This protein binds this small molecule.
Small molecule (SMILES): CC(=O)N[C@H]1[C@H](O[C@H]2[C@H](O)[C@@H](NC(C)=O)CO[C@@H]2CO)O[C@H](CO)[C@@H](O)[C@@H]1O

Binding-site contacts:
Ligand atom O7 contacts residue ASN168 of chain 1.L at 3.3 Å (h-bond).
Ligand atom C4 contacts residue ASN168 of chain 1.L at 4.3 Å.
Ligand atom C7 contacts residue ASN168 of chain 1.L at 3.2 Å.
Ligand atom C3 contacts residue ASN168 of chain 1.L at 3.8 Å.
Ligand atom O6 contacts residue ASN168 of chain 1.L at 4.3 Å.
Ligand atom N2 contacts residue ASN168 of chain 1.L at 2.8 Å (h-bond).
Ligand atom C1 contacts residue ASN168 of chain 1.L at 1.4 Å.
Ligand atom O5 contacts residue ASN168 of chain 1.L at 2.5 Å (h-bond).
Ligand atom C8 contacts residue ASN168 of chain 1.L at 4.3 Å.
Ligand atom C2 contacts residue ASN168 of chain 1.L at 2.4 Å.
Ligand atom C5 contacts residue ASN168 of chain 1.L at 3.7 Å.
Ligand atom O6 contacts residue THR170 of chain 1.L at 4.3 Å.

Sequence of chain 1.L:
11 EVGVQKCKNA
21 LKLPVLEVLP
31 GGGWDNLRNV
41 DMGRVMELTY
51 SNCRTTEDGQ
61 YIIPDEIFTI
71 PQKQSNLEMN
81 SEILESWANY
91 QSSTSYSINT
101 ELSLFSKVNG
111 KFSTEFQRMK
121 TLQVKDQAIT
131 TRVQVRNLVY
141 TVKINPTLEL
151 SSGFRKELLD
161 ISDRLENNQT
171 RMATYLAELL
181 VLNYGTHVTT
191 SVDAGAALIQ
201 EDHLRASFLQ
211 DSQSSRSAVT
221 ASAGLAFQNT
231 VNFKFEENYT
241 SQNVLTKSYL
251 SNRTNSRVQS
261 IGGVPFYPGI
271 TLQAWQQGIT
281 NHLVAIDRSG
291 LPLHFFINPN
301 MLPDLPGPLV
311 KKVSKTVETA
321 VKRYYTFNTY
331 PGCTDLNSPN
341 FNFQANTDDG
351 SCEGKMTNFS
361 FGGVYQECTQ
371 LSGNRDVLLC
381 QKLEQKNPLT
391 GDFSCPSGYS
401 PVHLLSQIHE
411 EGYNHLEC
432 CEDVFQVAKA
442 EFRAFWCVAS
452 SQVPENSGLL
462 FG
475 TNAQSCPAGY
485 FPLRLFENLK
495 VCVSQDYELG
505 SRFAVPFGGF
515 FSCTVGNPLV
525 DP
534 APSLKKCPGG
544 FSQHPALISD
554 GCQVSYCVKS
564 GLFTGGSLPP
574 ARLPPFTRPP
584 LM